The protein below binds the small molecule below.
Small molecule (SMILES): COc1cc2ncnc(Nc3ccc(F)c(Cl)c3)c2cc1OCCCN1CCOCC1

Sequence of chain 1.B:
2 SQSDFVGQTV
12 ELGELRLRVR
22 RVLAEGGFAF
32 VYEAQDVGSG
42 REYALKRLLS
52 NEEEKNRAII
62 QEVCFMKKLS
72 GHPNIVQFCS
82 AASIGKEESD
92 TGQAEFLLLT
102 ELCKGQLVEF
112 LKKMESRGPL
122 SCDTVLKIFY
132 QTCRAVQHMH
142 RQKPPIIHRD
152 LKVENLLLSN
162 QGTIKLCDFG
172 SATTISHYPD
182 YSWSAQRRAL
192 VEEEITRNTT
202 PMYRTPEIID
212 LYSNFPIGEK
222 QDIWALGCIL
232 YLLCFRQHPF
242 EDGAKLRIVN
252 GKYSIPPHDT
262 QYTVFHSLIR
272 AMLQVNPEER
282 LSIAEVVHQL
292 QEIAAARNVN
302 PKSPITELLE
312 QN

Binding-site contacts:
Ligand atom N3 contacts residue GLU102 of chain 1.B at 3.5 Å (salt-bridge).
Ligand atom CAH contacts residue LEU103 of chain 1.B at 3.5 Å (hydrophobic).
Ligand atom CAW contacts residue ASP169 of chain 1.B at 3.9 Å.
Ligand atom CAE contacts residue CYS168 of chain 1.B at 3.5 Å (hydrophobic).
Ligand atom CAY contacts residue CYS168 of chain 1.B at 4.0 Å (hydrophobic).
Ligand atom NBE contacts residue GLU110 of chain 1.B at 3.1 Å (salt-bridge).
Ligand atom N3 contacts residue LEU158 of chain 1.B at 3.9 Å.
Ligand atom CAN contacts residue GLU110 of chain 1.B at 3.5 Å.
Ligand atom C2 contacts residue LEU158 of chain 1.B at 3.6 Å (hydrophobic).
Ligand atom N3 contacts residue ALA45 of chain 1.B at 3.8 Å.
Ligand atom OAT contacts residue CYS104 of chain 1.B at 3.8 Å.
Ligand atom CAA contacts residue CYS104 of chain 1.B at 3.3 Å (hydrophobic).
Ligand atom CL contacts residue LYS47 of chain 1.B at 3.5 Å.
Ligand atom C6 contacts residue LEU158 of chain 1.B at 3.5 Å (hydrophobic).
Ligand atom C2 contacts residue ALA45 of chain 1.B at 3.5 Å (hydrophobic).
Ligand atom CAZ contacts residue GLY106 of chain 1.B at 3.5 Å.
Ligand atom FAB contacts residue GLU63 of chain 1.B at 3.5 Å.
Ligand atom CAA contacts residue LYS105 of chain 1.B at 3.6 Å.
Ligand atom CAH contacts residue CYS104 of chain 1.B at 3.5 Å (hydrophobic).
Ligand atom C4 contacts residue LEU103 of chain 1.B at 3.8 Å (hydrophobic).
Ligand atom CAD contacts residue ASP169 of chain 1.B at 3.5 Å.
Ligand atom N1 contacts residue LEU158 of chain 1.B at 3.4 Å.
Ligand atom CAZ contacts residue LEU24 of chain 1.B at 4.0 Å (hydrophobic).
Ligand atom OAT contacts residue LYS105 of chain 1.B at 3.6 Å (salt-bridge).
Ligand atom C2 contacts residue GLU102 of chain 1.B at 3.2 Å.
Ligand atom C4 contacts residue LEU158 of chain 1.B at 4.0 Å (hydrophobic).
Ligand atom N3 contacts residue CYS104 of chain 1.B at 3.1 Å (h-bond).
Ligand atom N3 contacts residue LEU103 of chain 1.B at 3.6 Å.
Ligand atom C5 contacts residue LEU158 of chain 1.B at 3.8 Å (hydrophobic).
Ligand atom CAJ contacts residue GLU110 of chain 1.B at 3.3 Å.
Ligand atom CAN contacts residue LEU24 of chain 1.B at 3.6 Å (hydrophobic).
Ligand atom CL contacts residue LEU99 of chain 1.B at 3.9 Å.
Ligand atom C4 contacts residue CYS104 of chain 1.B at 3.8 Å (hydrophobic).
Ligand atom N1 contacts residue ALA45 of chain 1.B at 3.8 Å.
Ligand atom CAK contacts residue LEU24 of chain 1.B at 4.0 Å (hydrophobic).
Ligand atom CAO contacts residue GLU110 of chain 1.B at 3.9 Å.
Ligand atom FAB contacts residue ASP169 of chain 1.B at 3.5 Å.
Ligand atom OAT contacts residue GLY106 of chain 1.B at 3.2 Å.
Ligand atom C2 contacts residue THR101 of chain 1.B at 4.0 Å.
Ligand atom FAB contacts residue LYS47 of chain 1.B at 3.5 Å.